Sequence of chain 1.A:
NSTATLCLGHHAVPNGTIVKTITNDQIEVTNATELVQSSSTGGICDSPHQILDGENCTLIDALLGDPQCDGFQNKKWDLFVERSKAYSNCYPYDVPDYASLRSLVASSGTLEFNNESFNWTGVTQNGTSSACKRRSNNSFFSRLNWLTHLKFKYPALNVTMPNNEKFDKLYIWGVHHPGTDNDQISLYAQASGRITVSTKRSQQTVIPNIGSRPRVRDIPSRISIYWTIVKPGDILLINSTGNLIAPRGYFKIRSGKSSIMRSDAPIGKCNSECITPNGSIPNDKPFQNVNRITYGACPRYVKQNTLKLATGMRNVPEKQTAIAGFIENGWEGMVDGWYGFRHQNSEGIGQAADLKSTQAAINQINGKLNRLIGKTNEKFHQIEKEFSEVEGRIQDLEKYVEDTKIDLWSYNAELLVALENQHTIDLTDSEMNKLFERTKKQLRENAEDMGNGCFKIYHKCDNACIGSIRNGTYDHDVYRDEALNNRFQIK

This small molecule binds to this protein.
Small molecule (SMILES): CC(=O)N[C@H]1[C@H](O[C@H]2[C@H](O)[C@@H](NC(C)=O)CO[C@@H]2CO)O[C@H](CO)[C@@H](O[C@H]2O[C@H](CO)[C@@H](O)[C@H](O)[C@@H]2O)[C@@H]1O

Sequence of chain 3.A:
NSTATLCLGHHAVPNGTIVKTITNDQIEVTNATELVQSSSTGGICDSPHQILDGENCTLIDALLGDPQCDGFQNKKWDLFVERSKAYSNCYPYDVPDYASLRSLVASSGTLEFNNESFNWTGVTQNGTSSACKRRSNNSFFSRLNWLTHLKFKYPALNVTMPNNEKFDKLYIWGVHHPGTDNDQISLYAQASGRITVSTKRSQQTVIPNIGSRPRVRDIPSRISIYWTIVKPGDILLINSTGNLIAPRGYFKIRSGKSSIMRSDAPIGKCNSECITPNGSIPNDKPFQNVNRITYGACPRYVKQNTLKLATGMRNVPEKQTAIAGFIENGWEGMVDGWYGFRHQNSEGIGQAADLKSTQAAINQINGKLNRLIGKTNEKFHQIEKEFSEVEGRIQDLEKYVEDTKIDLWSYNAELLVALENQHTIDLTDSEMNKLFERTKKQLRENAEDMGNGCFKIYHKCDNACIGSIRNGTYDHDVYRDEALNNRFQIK

Binding-site contacts:
Ligand atom C7 contacts residue PRO221 of chain 3.A at 4.2 Å (hydrophobic).
Ligand atom C8 contacts residue PRO221 of chain 3.A at 4.2 Å (hydrophobic).
Ligand atom O7 contacts residue NAG1 of chain 1.H at 3.4 Å (h-bond).
Ligand atom O7 contacts residue PRO221 of chain 3.A at 3.4 Å.
Ligand atom C7 contacts residue ARG222 of chain 3.A at 3.9 Å.
Ligand atom O7 contacts residue ARG222 of chain 3.A at 2.8 Å (salt-bridge).
Ligand atom C7 contacts residue SER219 of chain 3.A at 3.4 Å.
Ligand atom C6 contacts residue ARG222 of chain 3.A at 4.2 Å.
Ligand atom O6 contacts residue ARG222 of chain 3.A at 4.2 Å.
Ligand atom C2 contacts residue ARG222 of chain 3.A at 4.0 Å.
Ligand atom N2 contacts residue NAG1 of chain 1.H at 3.9 Å.
Ligand atom C6 contacts residue THR167 of chain 1.A at 4.4 Å.
Ligand atom O5 contacts residue ARG222 of chain 3.A at 4.1 Å.
Ligand atom C5 contacts residue LEU244 of chain 1.A at 4.4 Å (hydrophobic).
Ligand atom C3 contacts residue ASN165 of chain 1.A at 3.9 Å.
Ligand atom N2 contacts residue ASN165 of chain 1.A at 3.1 Å (h-bond).
Ligand atom C8 contacts residue SER219 of chain 3.A at 3.2 Å.
Ligand atom C8 contacts residue ILE242 of chain 1.A at 4.0 Å (hydrophobic).
Ligand atom C1 contacts residue SER219 of chain 3.A at 4.1 Å.
Ligand atom C1 contacts residue ASN165 of chain 1.A at 1.4 Å.
Ligand atom C7 contacts residue ASN165 of chain 1.A at 3.7 Å.
Ligand atom C5 contacts residue ASN165 of chain 1.A at 3.6 Å.
Ligand atom C1 contacts residue ARG222 of chain 3.A at 4.2 Å.
Ligand atom C2 contacts residue ASN165 of chain 1.A at 2.6 Å.
Ligand atom C3 contacts residue SER219 of chain 3.A at 4.0 Å.
Ligand atom O3 contacts residue ASP225 of chain 3.A at 4.0 Å.
Ligand atom C2 contacts residue SER219 of chain 3.A at 3.7 Å.
Ligand atom O3 contacts residue ARG222 of chain 3.A at 3.9 Å.
Ligand atom O7 contacts residue ARG220 of chain 3.A at 4.1 Å.
Ligand atom C8 contacts residue ARG222 of chain 3.A at 4.5 Å.
Ligand atom C4 contacts residue ASN165 of chain 1.A at 4.3 Å.
Ligand atom N2 contacts residue SER219 of chain 3.A at 2.7 Å (h-bond).
Ligand atom C4 contacts residue ARG222 of chain 3.A at 4.2 Å.
Ligand atom C7 contacts residue NAG1 of chain 1.H at 3.3 Å.
Ligand atom C3 contacts residue ARG222 of chain 3.A at 4.3 Å.
Ligand atom C8 contacts residue NAG1 of chain 1.H at 3.3 Å.
Ligand atom O7 contacts residue ASN165 of chain 1.A at 3.9 Å.
Ligand atom O5 contacts residue ASN165 of chain 1.A at 2.3 Å (h-bond).
Ligand atom C1 contacts residue ARG222 of chain 3.A at 4.5 Å.
Ligand atom C8 contacts residue THR187 of chain 3.A at 4.0 Å.